Sequence of chain 23.B:
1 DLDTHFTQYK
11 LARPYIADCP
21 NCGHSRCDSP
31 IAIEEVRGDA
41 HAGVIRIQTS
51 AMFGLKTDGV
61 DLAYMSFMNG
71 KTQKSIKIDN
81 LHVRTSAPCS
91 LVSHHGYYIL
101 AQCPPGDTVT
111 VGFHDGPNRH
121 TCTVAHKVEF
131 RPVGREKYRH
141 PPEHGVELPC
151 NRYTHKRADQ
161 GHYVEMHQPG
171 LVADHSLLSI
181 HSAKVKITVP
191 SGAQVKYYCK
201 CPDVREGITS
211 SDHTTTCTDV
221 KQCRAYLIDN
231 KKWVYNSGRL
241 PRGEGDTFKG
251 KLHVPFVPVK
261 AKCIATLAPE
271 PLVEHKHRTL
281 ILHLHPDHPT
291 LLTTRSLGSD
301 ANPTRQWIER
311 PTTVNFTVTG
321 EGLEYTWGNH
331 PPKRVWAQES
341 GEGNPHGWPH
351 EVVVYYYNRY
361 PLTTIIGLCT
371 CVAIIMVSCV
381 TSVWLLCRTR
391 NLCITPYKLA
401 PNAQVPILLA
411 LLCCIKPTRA

A small-molecule ligand and the protein it binds are described below.
Small molecule (SMILES): CC(=O)N[C@@H]1[C@@H](O)[C@H](O)[C@@H](CO)O[C@H]1O

Binding-site contacts:
Ligand atom C1 contacts residue ASN315 of chain 23.B at 1.4 Å.
Ligand atom C8 contacts residue ASN315 of chain 23.B at 3.5 Å.
Ligand atom O7 contacts residue ASN315 of chain 23.B at 4.2 Å.
Ligand atom O5 contacts residue THR313 of chain 23.B at 4.3 Å.
Ligand atom C1 contacts residue VAL314 of chain 23.B at 4.4 Å (hydrophobic).
Ligand atom O5 contacts residue ASN315 of chain 23.B at 2.4 Å (h-bond).
Ligand atom C6 contacts residue ASN315 of chain 23.B at 4.5 Å.
Ligand atom C4 contacts residue ASN315 of chain 23.B at 4.3 Å.
Ligand atom C3 contacts residue ASN315 of chain 23.B at 3.8 Å.
Ligand atom C5 contacts residue ASN315 of chain 23.B at 3.7 Å.
Ligand atom C2 contacts residue ASN315 of chain 23.B at 2.5 Å.
Ligand atom O5 contacts residue VAL314 of chain 23.B at 3.8 Å.
Ligand atom N2 contacts residue ASN315 of chain 23.B at 2.8 Å (h-bond).
Ligand atom C7 contacts residue ASN315 of chain 23.B at 3.3 Å.
Ligand atom C8 contacts residue ILE281 of chain 23.B at 4.5 Å (hydrophobic).
Ligand atom C6 contacts residue THR313 of chain 23.B at 4.5 Å.